Sequence of chain 1.C:
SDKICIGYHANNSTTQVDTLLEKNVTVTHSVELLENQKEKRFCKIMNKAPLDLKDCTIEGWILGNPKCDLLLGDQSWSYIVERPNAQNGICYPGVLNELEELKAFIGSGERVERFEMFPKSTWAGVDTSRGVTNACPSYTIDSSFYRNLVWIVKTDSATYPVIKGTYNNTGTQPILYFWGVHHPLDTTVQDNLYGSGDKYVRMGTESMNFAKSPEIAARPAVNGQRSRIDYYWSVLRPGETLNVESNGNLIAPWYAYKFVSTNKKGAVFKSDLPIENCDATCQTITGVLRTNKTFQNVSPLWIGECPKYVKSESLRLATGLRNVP

Binding-site contacts:
Ligand atom C2 contacts residue GLN20 of chain 1.C at 4.4 Å.
Ligand atom C5 contacts residue GLN20 of chain 1.C at 4.3 Å.
Ligand atom C2 contacts residue ASN28 of chain 1.C at 2.9 Å.
Ligand atom O6 contacts residue GLN20 of chain 1.C at 4.3 Å.
Ligand atom C4 contacts residue ASN28 of chain 1.C at 4.2 Å.
Ligand atom C1 contacts residue GLN20 of chain 1.C at 3.6 Å.
Ligand atom N2 contacts residue ASN28 of chain 1.C at 3.3 Å (h-bond).
Ligand atom O5 contacts residue ASN28 of chain 1.C at 2.3 Å (h-bond).
Ligand atom O6 contacts residue ASN28 of chain 1.C at 4.0 Å.
Ligand atom C1 contacts residue ASN28 of chain 1.C at 1.5 Å.
Ligand atom O5 contacts residue GLN20 of chain 1.C at 4.3 Å.
Ligand atom C5 contacts residue ASN28 of chain 1.C at 3.1 Å.
Ligand atom C7 contacts residue ASN28 of chain 1.C at 4.3 Å.
Ligand atom O7 contacts residue ASP22 of chain 1.C at 4.2 Å.
Ligand atom N2 contacts residue GLN20 of chain 1.C at 4.3 Å.
Ligand atom C6 contacts residue ASN28 of chain 1.C at 4.2 Å.
Ligand atom C3 contacts residue ASN28 of chain 1.C at 3.9 Å.

A small-molecule ligand and the protein it binds are described below.
Small molecule (SMILES): CC(=O)N[C@@H]1[C@@H](O)[C@H](O)[C@@H](CO)O[C@H]1O